The small molecule below binds the protein below.
Small molecule (SMILES): c1ccc2[nH]cnc2c1

Sequence of chain 1.A:
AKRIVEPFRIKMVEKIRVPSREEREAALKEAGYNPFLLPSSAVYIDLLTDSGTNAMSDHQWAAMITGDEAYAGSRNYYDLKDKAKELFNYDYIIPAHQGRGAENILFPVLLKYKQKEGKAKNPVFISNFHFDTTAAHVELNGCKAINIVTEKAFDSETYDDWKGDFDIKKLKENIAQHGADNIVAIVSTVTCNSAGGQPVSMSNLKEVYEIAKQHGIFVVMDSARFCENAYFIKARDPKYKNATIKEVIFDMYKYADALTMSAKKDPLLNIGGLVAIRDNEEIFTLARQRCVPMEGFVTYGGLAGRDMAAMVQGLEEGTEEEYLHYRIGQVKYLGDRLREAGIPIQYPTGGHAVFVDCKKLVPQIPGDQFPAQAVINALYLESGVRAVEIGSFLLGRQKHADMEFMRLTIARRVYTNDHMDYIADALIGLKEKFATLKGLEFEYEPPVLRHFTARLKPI

Binding-site contacts:
Ligand atom C4 contacts residue TYR160 of chain 1.A at 4.0 Å (hydrophobic).
Ligand atom C2 contacts residue TYR160 of chain 1.A at 4.0 Å (hydrophobic).
Ligand atom C3A contacts residue TYR160 of chain 1.A at 3.9 Å (hydrophobic).
Ligand atom N3 contacts residue TYR348 of chain 1.A at 2.5 Å (h-bond).
Ligand atom C2 contacts residue TYR348 of chain 1.A at 3.4 Å (hydrophobic).
Ligand atom C7A contacts residue TYR160 of chain 1.A at 3.7 Å (hydrophobic).
Ligand atom C3A contacts residue TYR348 of chain 1.A at 3.5 Å (hydrophobic).
Ligand atom C7 contacts residue TYR160 of chain 1.A at 3.6 Å (hydrophobic).
Ligand atom N3 contacts residue TYR160 of chain 1.A at 4.1 Å.
Ligand atom C4 contacts residue TYR348 of chain 1.A at 3.5 Å (hydrophobic).
Ligand atom N1 contacts residue TYR160 of chain 1.A at 3.7 Å.
Ligand atom C6 contacts residue TYR160 of chain 1.A at 3.7 Å (hydrophobic).
Ligand atom C5 contacts residue TYR160 of chain 1.A at 3.7 Å (hydrophobic).